The protein below binds the small molecule below.
Small molecule (SMILES): CC/C=C\C[C@H]1C(=O)CC[C@@H]1CC(=O)O

Binding-site contacts:
Ligand atom C15 contacts residue LEU224 of chain 1.A at 3.9 Å (hydrophobic).
Ligand atom C07 contacts residue LEU125 of chain 1.A at 4.2 Å (hydrophobic).
Ligand atom C09 contacts residue PHE300 of chain 1.A at 3.9 Å (hydrophobic).
Ligand atom C12 contacts residue ARG333 of chain 1.A at 3.5 Å.
Ligand atom O02 contacts residue PHE329 of chain 1.A at 4.1 Å.
Ligand atom C15 contacts residue FE1 of chain 1.E at 4.3 Å.
Ligand atom C13 contacts residue HIS227 of chain 1.A at 4.2 Å.
Ligand atom C14 contacts residue HIS227 of chain 1.A at 3.8 Å.
Ligand atom O03 contacts residue ARG333 of chain 1.A at 2.8 Å (salt-bridge).
Ligand atom C10 contacts residue PRO230 of chain 1.A at 4.2 Å (hydrophobic).
Ligand atom C11 contacts residue PRO230 of chain 1.A at 4.1 Å (hydrophobic).
Ligand atom C15 contacts residue AKG1 of chain 1.C at 4.3 Å.
Ligand atom C06 contacts residue PHE140 of chain 1.A at 3.7 Å (hydrophobic).
Ligand atom C08 contacts residue LEU125 of chain 1.A at 4.1 Å (hydrophobic).
Ligand atom C14 contacts residue FE1 of chain 1.E at 4.1 Å.
Ligand atom C14 contacts residue PHE300 of chain 1.A at 4.2 Å (hydrophobic).
Ligand atom C10 contacts residue ILE336 of chain 1.A at 4.2 Å (hydrophobic).
Ligand atom C13 contacts residue PRO230 of chain 1.A at 4.2 Å (hydrophobic).
Ligand atom C06 contacts residue ARG337 of chain 1.A at 3.8 Å.
Ligand atom C14 contacts residue AKG1 of chain 1.C at 3.9 Å.
Ligand atom O01 contacts residue TYR138 of chain 1.A at 4.1 Å.
Ligand atom C12 contacts residue ARG337 of chain 1.A at 3.7 Å.
Ligand atom C15 contacts residue LEU125 of chain 1.A at 3.9 Å (hydrophobic).
Ligand atom C07 contacts residue TYR118 of chain 1.A at 3.7 Å (hydrophobic).
Ligand atom O02 contacts residue ARG337 of chain 1.A at 4.3 Å.
Ligand atom C13 contacts residue ASP229 of chain 1.A at 4.0 Å.
Ligand atom C14 contacts residue ARG208 of chain 1.A at 4.2 Å.
Ligand atom C11 contacts residue PHE300 of chain 1.A at 4.0 Å (hydrophobic).
Ligand atom C09 contacts residue ARG208 of chain 1.A at 4.0 Å.
Ligand atom C13 contacts residue ILE336 of chain 1.A at 4.2 Å (hydrophobic).
Ligand atom C04 contacts residue PHE140 of chain 1.A at 4.0 Å (hydrophobic).
Ligand atom C07 contacts residue PHE140 of chain 1.A at 4.2 Å (hydrophobic).
Ligand atom C13 contacts residue PHE300 of chain 1.A at 4.1 Å (hydrophobic).
Ligand atom O01 contacts residue PHE140 of chain 1.A at 4.3 Å.
Ligand atom C15 contacts residue HIS227 of chain 1.A at 3.3 Å.
Ligand atom O03 contacts residue ARG337 of chain 1.A at 2.6 Å (salt-bridge).
Ligand atom O01 contacts residue ARG208 of chain 1.A at 3.0 Å (salt-bridge).
Ligand atom O02 contacts residue ARG333 of chain 1.A at 2.7 Å (salt-bridge).
Ligand atom C05 contacts residue LEU125 of chain 1.A at 4.3 Å (hydrophobic).
Ligand atom C08 contacts residue ARG208 of chain 1.A at 4.0 Å.

Sequence of chain 1.A:
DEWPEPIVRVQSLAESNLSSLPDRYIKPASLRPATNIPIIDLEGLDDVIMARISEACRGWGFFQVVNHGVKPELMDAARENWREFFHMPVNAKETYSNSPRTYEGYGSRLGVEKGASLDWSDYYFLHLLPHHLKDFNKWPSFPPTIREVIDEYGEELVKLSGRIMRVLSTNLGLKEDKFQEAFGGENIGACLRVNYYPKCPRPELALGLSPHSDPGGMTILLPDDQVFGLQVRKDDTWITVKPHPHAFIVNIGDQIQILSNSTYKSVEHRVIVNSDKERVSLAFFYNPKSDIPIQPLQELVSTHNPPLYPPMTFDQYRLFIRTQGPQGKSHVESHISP